Binding-site contacts:
Ligand atom C12 contacts residue TYR198 of chain 1.D at 3.8 Å (hydrophobic).
Ligand atom C3 contacts residue TRP149 of chain 1.D at 3.7 Å (hydrophobic).
Ligand atom C38 contacts residue TRP149 of chain 1.D at 3.0 Å (hydrophobic).
Ligand atom C43 contacts residue TYR198 of chain 1.D at 3.8 Å (hydrophobic).
Ligand atom C38 contacts residue LEU119 of chain 1.E at 3.4 Å (hydrophobic).
Ligand atom C45 contacts residue TYR117 of chain 1.E at 3.6 Å (hydrophobic).
Ligand atom O42 contacts residue LYS34 of chain 1.E at 3.8 Å.
Ligand atom C3 contacts residue TRP55 of chain 1.E at 3.8 Å (hydrophobic).
Ligand atom O39 contacts residue ARG79 of chain 1.E at 3.3 Å (salt-bridge).
Ligand atom C8 contacts residue LEU119 of chain 1.E at 4.1 Å (hydrophobic).
Ligand atom C35 contacts residue LEU119 of chain 1.E at 3.4 Å (hydrophobic).
Ligand atom C14 contacts residue TYR198 of chain 1.D at 3.8 Å (hydrophobic).
Ligand atom C36 contacts residue TYR190 of chain 1.D at 3.9 Å (hydrophobic).
Ligand atom C41 contacts residue GLU163 of chain 1.E at 3.4 Å.
Ligand atom C8 contacts residue TRP149 of chain 1.D at 3.5 Å (hydrophobic).
Ligand atom C43 contacts residue TYR93 of chain 1.D at 3.6 Å (hydrophobic).
Ligand atom C15 contacts residue TYR198 of chain 1.D at 3.6 Å (hydrophobic).
Ligand atom O37 contacts residue TRP149 of chain 1.D at 3.5 Å (h-bond).
Ligand atom O40 contacts residue CYS192 of chain 1.D at 4.1 Å.
Ligand atom C30 contacts residue TYR117 of chain 1.E at 3.6 Å (hydrophobic).
Ligand atom C26 contacts residue CYS192 of chain 1.D at 3.8 Å (hydrophobic).
Ligand atom C13 contacts residue LEU109 of chain 1.E at 3.7 Å (hydrophobic).
Ligand atom C7 contacts residue TRP149 of chain 1.D at 3.6 Å (hydrophobic).
Ligand atom C14 contacts residue LEU109 of chain 1.E at 3.7 Å (hydrophobic).
Ligand atom C44 contacts residue TYR111 of chain 1.E at 3.2 Å (hydrophobic).
Ligand atom O39 contacts residue LEU109 of chain 1.E at 3.6 Å.
Ligand atom C28 contacts residue TYR117 of chain 1.E at 3.9 Å (hydrophobic).
Ligand atom C10 contacts residue TYR198 of chain 1.D at 3.7 Å (hydrophobic).
Ligand atom C25 contacts residue CYS192 of chain 1.D at 3.6 Å (hydrophobic).
Ligand atom C2 contacts residue TRP55 of chain 1.E at 3.2 Å (hydrophobic).
Ligand atom C18 contacts residue CYS193 of chain 1.D at 3.9 Å (hydrophobic).
Ligand atom C17 contacts residue TYR198 of chain 1.D at 3.6 Å (hydrophobic).
Ligand atom C34 contacts residue LEU119 of chain 1.E at 3.7 Å (hydrophobic).
Ligand atom O40 contacts residue GLU163 of chain 1.E at 3.8 Å.
Ligand atom O39 contacts residue THR150 of chain 1.D at 3.8 Å.
Ligand atom C35 contacts residue TYR117 of chain 1.E at 3.4 Å (hydrophobic).
Ligand atom N1 contacts residue TYR190 of chain 1.D at 3.8 Å.
Ligand atom O29 contacts residue TYR117 of chain 1.E at 2.9 Å (h-bond).
Ligand atom C13 contacts residue TYR198 of chain 1.D at 3.9 Å (hydrophobic).
Ligand atom C16 contacts residue TYR198 of chain 1.D at 3.5 Å (hydrophobic).

Sequence of chain 1.D:
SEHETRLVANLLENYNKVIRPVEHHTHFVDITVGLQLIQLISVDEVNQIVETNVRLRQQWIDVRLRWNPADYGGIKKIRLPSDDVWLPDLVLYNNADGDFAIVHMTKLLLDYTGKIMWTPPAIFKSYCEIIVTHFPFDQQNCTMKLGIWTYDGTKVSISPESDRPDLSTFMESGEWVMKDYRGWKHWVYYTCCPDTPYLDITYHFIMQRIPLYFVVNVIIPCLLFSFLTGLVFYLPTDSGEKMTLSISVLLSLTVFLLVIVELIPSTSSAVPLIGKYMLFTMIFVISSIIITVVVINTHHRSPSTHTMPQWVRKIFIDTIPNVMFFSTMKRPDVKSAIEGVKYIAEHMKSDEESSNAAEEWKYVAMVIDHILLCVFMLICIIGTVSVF

The small molecule below binds the protein below.
Small molecule (SMILES): COc1cc2c3cc1Oc1cc(ccc1O)C[C@@H]1c4c(cc(OC)c(O)c4Oc4ccc(cc4)C[C@@H]3[N@@H+](C)CC2)CC[N+]1(C)C

Sequence of chain 1.E:
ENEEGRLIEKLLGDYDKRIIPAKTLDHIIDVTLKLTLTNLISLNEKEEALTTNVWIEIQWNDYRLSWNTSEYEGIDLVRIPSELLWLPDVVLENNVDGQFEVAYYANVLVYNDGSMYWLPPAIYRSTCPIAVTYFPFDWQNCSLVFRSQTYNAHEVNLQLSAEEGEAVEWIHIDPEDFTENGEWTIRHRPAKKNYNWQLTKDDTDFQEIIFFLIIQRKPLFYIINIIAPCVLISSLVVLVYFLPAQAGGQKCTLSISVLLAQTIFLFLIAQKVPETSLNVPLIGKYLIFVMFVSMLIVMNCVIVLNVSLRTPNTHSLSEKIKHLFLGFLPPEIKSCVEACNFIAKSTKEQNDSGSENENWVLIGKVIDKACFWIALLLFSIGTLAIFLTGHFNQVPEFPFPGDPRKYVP